Sequence of chain 2.A:
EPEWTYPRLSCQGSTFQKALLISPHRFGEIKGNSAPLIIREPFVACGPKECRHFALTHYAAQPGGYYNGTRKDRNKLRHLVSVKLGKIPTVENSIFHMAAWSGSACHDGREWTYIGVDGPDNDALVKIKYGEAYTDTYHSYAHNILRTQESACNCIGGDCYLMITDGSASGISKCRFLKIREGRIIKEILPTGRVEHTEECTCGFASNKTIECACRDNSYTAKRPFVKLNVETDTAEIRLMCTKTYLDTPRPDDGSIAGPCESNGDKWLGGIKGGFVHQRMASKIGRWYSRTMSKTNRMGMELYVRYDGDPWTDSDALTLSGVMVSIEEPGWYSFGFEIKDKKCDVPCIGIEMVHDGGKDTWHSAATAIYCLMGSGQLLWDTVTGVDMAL

A protein and the small-molecule ligand that binds it are described below.
Small molecule (SMILES): CC(=O)N[C@@H]1[C@@H](O)[C@H](O)[C@@H](CO)O[C@H]1O

Binding-site contacts:
Ligand atom O7 contacts residue ASN208 of chain 2.A at 3.7 Å.
Ligand atom C1 contacts residue PRO7 of chain 2.A at 2.8 Å (hydrophobic).
Ligand atom N2 contacts residue PRO7 of chain 2.A at 2.5 Å (h-bond).
Ligand atom N2 contacts residue ASN208 of chain 2.A at 3.4 Å (h-bond).
Ligand atom C5 contacts residue ASN208 of chain 2.A at 3.9 Å.
Ligand atom C7 contacts residue ARG8 of chain 2.A at 4.3 Å.
Ligand atom O5 contacts residue PRO7 of chain 2.A at 4.1 Å.
Ligand atom O5 contacts residue TYR6 of chain 2.A at 3.3 Å.
Ligand atom C1 contacts residue TYR6 of chain 2.A at 3.4 Å (hydrophobic).
Ligand atom C2 contacts residue PRO7 of chain 2.A at 3.1 Å (hydrophobic).
Ligand atom C8 contacts residue ARG8 of chain 2.A at 4.0 Å.
Ligand atom O6 contacts residue ASN208 of chain 2.A at 4.2 Å.
Ligand atom O6 contacts residue TYR6 of chain 2.A at 3.8 Å.
Ligand atom N2 contacts residue ARG8 of chain 2.A at 3.5 Å.
Ligand atom O5 contacts residue ASN208 of chain 2.A at 2.8 Å (h-bond).
Ligand atom C4 contacts residue ASN208 of chain 2.A at 4.2 Å.
Ligand atom C6 contacts residue ASN208 of chain 2.A at 4.0 Å.
Ligand atom C3 contacts residue PRO7 of chain 2.A at 4.3 Å (hydrophobic).
Ligand atom C7 contacts residue PRO7 of chain 2.A at 3.5 Å (hydrophobic).
Ligand atom C1 contacts residue ARG8 of chain 2.A at 4.3 Å.
Ligand atom C8 contacts residue ARG280 of chain 2.A at 4.2 Å.
Ligand atom C7 contacts residue ASN208 of chain 2.A at 3.8 Å.
Ligand atom C1 contacts residue ASN208 of chain 2.A at 2.9 Å.
Ligand atom C2 contacts residue ARG8 of chain 2.A at 4.3 Å.
Ligand atom C8 contacts residue LEU9 of chain 2.A at 4.0 Å (hydrophobic).
Ligand atom C8 contacts residue PRO7 of chain 2.A at 3.7 Å (hydrophobic).
Ligand atom C5 contacts residue TYR6 of chain 2.A at 4.3 Å (hydrophobic).
Ligand atom C2 contacts residue ASN208 of chain 2.A at 2.8 Å.
Ligand atom C3 contacts residue ASN208 of chain 2.A at 4.0 Å.